Binding-site contacts:
Ligand atom C5D contacts residue GLY149 of chain 1.A at 3.3 Å.
Ligand atom C2 contacts residue THR186 of chain 1.A at 3.6 Å.
Ligand atom O1A contacts residue GLY150 of chain 1.A at 3.3 Å.
Ligand atom O2D contacts residue GLU271 of chain 1.A at 3.1 Å (salt-bridge).
Ligand atom O3A contacts residue ALA151 of chain 1.A at 3.8 Å.
Ligand atom O1D contacts residue GLY149 of chain 1.A at 3.0 Å (h-bond).
Ligand atom PB contacts residue GLY298 of chain 1.A at 3.8 Å.
Ligand atom N3 contacts residue PHE268 of chain 1.A at 3.6 Å.
Ligand atom C5' contacts residue ARG152 of chain 1.A at 3.5 Å.
Ligand atom C1D contacts residue THR148 of chain 1.A at 3.6 Å.
Ligand atom C4 contacts residue PHE268 of chain 1.A at 3.4 Å (hydrophobic).
Ligand atom O1D contacts residue THR148 of chain 1.A at 2.8 Å (h-bond).
Ligand atom O1A contacts residue ARG152 of chain 1.A at 3.6 Å (salt-bridge).
Ligand atom O1A contacts residue ALA151 of chain 1.A at 3.1 Å (h-bond).
Ligand atom C2D contacts residue THR148 of chain 1.A at 3.2 Å.
Ligand atom O3A contacts residue GLY298 of chain 1.A at 3.3 Å (h-bond).
Ligand atom N9 contacts residue PHE268 of chain 1.A at 3.6 Å.
Ligand atom O2B contacts residue GLY300 of chain 1.A at 3.0 Å (h-bond).
Ligand atom C2 contacts residue ALA151 of chain 1.A at 3.5 Å (hydrophobic).
Ligand atom C4D contacts residue GLY149 of chain 1.A at 3.9 Å.
Ligand atom O5' contacts residue ALA151 of chain 1.A at 3.8 Å.
Ligand atom O4D contacts residue GLY149 of chain 1.A at 3.2 Å (h-bond).
Ligand atom O2B contacts residue THR301 of chain 1.A at 3.2 Å (h-bond).
Ligand atom N1 contacts residue THR184 of chain 1.A at 2.9 Å (h-bond).
Ligand atom C5D contacts residue THR301 of chain 1.A at 3.4 Å.
Ligand atom O2D contacts residue ARG275 of chain 1.A at 3.0 Å (salt-bridge).
Ligand atom C5' contacts residue ALA151 of chain 1.A at 3.8 Å (hydrophobic).
Ligand atom O2B contacts residue PRO299 of chain 1.A at 3.5 Å (h-bond).
Ligand atom O2A contacts residue GLY298 of chain 1.A at 3.5 Å.
Ligand atom N7 contacts residue PHE268 of chain 1.A at 3.5 Å.
Ligand atom N1 contacts residue ALA151 of chain 1.A at 3.8 Å.
Ligand atom C8 contacts residue PHE268 of chain 1.A at 3.5 Å (hydrophobic).
Ligand atom C2 contacts residue THR184 of chain 1.A at 3.4 Å.
Ligand atom C5 contacts residue PHE268 of chain 1.A at 3.4 Å (hydrophobic).
Ligand atom N3 contacts residue ALA151 of chain 1.A at 3.4 Å.
Ligand atom C2D contacts residue ARG275 of chain 1.A at 3.6 Å.
Ligand atom C4 contacts residue ALA151 of chain 1.A at 3.6 Å (hydrophobic).
Ligand atom O2B contacts residue GLY298 of chain 1.A at 3.2 Å.
Ligand atom O1A contacts residue ASN153 of chain 1.A at 3.7 Å.
Ligand atom PA contacts residue ALA151 of chain 1.A at 3.8 Å.

This protein binds this small molecule.
Small molecule (SMILES): Nc1ncnc2c1ncn2[C@@H]1O[C@H](CO[P](=O)(O)O[P](=O)(O)OC[C@H]2O[C@@H](O)[C@H](O)[C@@H]2O)[C@@H](O)[C@H]1O

Sequence of chain 1.A:
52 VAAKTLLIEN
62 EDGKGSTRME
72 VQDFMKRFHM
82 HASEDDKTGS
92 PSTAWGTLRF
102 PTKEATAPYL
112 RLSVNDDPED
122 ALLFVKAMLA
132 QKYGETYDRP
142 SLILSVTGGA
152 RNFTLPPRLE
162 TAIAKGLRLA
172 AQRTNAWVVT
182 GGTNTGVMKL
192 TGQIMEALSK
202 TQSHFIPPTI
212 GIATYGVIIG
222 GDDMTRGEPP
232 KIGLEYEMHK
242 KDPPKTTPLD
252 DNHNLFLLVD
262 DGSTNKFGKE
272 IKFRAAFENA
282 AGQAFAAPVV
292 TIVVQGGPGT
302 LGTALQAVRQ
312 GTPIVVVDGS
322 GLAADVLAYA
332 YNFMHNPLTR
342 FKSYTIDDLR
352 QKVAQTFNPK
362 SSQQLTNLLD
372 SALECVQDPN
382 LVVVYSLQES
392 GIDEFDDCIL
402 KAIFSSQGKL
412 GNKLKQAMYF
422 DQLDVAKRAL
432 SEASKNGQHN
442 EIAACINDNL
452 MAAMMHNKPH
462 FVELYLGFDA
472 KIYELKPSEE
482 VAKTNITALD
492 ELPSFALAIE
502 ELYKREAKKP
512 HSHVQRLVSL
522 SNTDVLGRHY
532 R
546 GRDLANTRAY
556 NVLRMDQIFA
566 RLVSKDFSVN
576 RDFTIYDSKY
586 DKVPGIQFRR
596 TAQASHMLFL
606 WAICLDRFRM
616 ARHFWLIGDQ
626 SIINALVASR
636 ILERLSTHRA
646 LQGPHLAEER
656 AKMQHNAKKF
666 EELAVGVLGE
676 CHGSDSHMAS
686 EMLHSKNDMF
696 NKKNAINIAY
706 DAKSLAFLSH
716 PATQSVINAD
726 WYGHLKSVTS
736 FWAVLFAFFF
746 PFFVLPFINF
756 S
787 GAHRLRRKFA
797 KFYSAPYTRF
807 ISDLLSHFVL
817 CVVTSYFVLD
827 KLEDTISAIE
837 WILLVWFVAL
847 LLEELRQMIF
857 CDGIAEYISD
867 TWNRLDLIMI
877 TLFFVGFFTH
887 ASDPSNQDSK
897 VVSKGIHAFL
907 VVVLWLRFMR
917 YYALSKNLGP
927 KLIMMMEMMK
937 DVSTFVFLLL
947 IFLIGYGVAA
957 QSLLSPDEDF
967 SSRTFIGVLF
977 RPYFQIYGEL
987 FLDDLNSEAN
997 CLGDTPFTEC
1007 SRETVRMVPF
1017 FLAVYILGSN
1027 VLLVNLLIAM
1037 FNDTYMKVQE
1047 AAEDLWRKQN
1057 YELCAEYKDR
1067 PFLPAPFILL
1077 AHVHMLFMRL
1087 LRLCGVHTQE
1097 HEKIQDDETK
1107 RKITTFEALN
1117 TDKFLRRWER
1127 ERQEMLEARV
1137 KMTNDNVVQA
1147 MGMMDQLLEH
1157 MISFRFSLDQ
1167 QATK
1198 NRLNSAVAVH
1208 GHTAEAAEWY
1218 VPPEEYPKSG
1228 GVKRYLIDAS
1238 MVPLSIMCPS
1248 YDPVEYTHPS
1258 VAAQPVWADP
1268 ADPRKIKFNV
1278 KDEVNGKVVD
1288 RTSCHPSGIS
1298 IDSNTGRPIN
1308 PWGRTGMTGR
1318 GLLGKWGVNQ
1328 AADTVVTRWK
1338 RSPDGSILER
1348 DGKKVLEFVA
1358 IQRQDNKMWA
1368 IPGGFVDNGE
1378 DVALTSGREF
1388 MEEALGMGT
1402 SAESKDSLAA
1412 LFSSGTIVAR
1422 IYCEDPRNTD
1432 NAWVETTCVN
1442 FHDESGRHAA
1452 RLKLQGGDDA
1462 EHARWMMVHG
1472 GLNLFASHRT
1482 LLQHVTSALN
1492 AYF